Binding-site contacts:
Ligand atom C7 contacts residue ASN153 of chain 37.C at 3.6 Å.
Ligand atom C3 contacts residue HIS149 of chain 37.C at 4.3 Å.
Ligand atom C2 contacts residue ASN153 of chain 37.C at 2.6 Å.
Ligand atom C4 contacts residue HIS149 of chain 37.C at 3.7 Å.
Ligand atom O5 contacts residue GLY156 of chain 37.C at 3.9 Å.
Ligand atom C8 contacts residue ALA150 of chain 37.C at 4.5 Å (hydrophobic).
Ligand atom C6 contacts residue HIS149 of chain 37.C at 4.1 Å.
Ligand atom O7 contacts residue ASN103 of chain 37.E at 4.5 Å.
Ligand atom C7 contacts residue GLY102 of chain 37.E at 4.0 Å.
Ligand atom C5 contacts residue HIS158 of chain 37.C at 4.2 Å.
Ligand atom O5 contacts residue ASN153 of chain 37.C at 2.2 Å (h-bond).
Ligand atom O7 contacts residue TRP101 of chain 37.E at 3.4 Å (h-bond).
Ligand atom C6 contacts residue GLY156 of chain 37.C at 3.8 Å.
Ligand atom C8 contacts residue TRP101 of chain 37.E at 4.4 Å (hydrophobic).
Ligand atom C8 contacts residue HIS149 of chain 37.C at 3.5 Å.
Ligand atom O5 contacts residue HIS149 of chain 37.C at 3.8 Å.
Ligand atom C5 contacts residue GLY156 of chain 37.C at 4.0 Å.
Ligand atom N2 contacts residue ASN153 of chain 37.C at 3.2 Å (h-bond).
Ligand atom C4 contacts residue ASN153 of chain 37.C at 4.2 Å.
Ligand atom O7 contacts residue ASN153 of chain 37.C at 4.0 Å.
Ligand atom C8 contacts residue ASN153 of chain 37.C at 3.9 Å.
Ligand atom O6 contacts residue HIS149 of chain 37.C at 3.6 Å.
Ligand atom O6 contacts residue HIS158 of chain 37.C at 3.4 Å.
Ligand atom C1 contacts residue ASN153 of chain 37.C at 1.4 Å.
Ligand atom C5 contacts residue ASN153 of chain 37.C at 3.6 Å.
Ligand atom C2 contacts residue HIS149 of chain 37.C at 3.6 Å.
Ligand atom C1 contacts residue HIS149 of chain 37.C at 3.7 Å.
Ligand atom O5 contacts residue HIS158 of chain 37.C at 3.2 Å.
Ligand atom C5 contacts residue HIS149 of chain 37.C at 3.6 Å.
Ligand atom O5 contacts residue THR155 of chain 37.C at 3.8 Å.
Ligand atom C7 contacts residue TRP101 of chain 37.E at 4.3 Å (hydrophobic).
Ligand atom C1 contacts residue THR155 of chain 37.C at 3.7 Å.
Ligand atom C6 contacts residue HIS158 of chain 37.C at 3.9 Å.
Ligand atom O3 contacts residue HIS149 of chain 37.C at 4.2 Å.
Ligand atom C1 contacts residue HIS158 of chain 37.C at 4.1 Å.
Ligand atom C3 contacts residue ASN153 of chain 37.C at 3.9 Å.
Ligand atom O7 contacts residue GLY102 of chain 37.E at 3.0 Å (h-bond).

The small molecule below binds the protein below.
Small molecule (SMILES): CC(=O)N[C@H]1[C@H](O[C@H]2[C@H](O)[C@@H](NC(C)=O)CO[C@@H]2CO)O[C@H](CO)[C@@H](O)[C@@H]1O

Sequence of chain 37.E:
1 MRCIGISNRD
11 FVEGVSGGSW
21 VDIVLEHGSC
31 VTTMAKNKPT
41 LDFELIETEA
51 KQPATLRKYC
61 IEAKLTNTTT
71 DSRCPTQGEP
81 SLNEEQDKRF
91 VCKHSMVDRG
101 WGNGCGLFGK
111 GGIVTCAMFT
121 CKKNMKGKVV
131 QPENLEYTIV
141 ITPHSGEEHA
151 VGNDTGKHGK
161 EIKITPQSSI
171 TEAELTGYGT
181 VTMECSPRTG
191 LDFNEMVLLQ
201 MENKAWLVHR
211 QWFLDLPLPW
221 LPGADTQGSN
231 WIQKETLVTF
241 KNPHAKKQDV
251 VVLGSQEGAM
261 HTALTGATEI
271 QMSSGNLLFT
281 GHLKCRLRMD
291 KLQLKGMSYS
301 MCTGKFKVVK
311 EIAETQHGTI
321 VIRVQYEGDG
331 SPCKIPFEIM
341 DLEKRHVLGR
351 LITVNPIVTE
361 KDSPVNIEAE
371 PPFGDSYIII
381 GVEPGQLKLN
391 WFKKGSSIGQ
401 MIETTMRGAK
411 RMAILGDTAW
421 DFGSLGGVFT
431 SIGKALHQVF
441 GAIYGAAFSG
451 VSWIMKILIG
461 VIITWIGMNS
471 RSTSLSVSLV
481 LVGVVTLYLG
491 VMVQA

Sequence of chain 37.C:
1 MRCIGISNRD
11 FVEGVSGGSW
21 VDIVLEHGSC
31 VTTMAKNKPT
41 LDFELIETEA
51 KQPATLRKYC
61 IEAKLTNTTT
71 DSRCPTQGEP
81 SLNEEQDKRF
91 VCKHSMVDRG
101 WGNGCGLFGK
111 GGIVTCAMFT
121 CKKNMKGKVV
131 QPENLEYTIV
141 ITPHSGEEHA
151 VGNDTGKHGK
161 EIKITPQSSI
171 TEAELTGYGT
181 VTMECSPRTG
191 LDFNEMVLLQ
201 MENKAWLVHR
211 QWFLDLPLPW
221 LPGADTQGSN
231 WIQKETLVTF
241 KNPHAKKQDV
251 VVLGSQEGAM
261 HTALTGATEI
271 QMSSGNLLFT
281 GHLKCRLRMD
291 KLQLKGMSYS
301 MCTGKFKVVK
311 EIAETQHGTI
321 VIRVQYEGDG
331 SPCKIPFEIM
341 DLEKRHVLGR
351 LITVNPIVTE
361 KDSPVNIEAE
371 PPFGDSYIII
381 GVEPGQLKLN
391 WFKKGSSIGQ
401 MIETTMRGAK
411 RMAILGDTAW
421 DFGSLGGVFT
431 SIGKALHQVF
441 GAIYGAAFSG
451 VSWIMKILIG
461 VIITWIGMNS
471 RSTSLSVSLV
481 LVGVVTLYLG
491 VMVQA